Sequence of chain 1.B:
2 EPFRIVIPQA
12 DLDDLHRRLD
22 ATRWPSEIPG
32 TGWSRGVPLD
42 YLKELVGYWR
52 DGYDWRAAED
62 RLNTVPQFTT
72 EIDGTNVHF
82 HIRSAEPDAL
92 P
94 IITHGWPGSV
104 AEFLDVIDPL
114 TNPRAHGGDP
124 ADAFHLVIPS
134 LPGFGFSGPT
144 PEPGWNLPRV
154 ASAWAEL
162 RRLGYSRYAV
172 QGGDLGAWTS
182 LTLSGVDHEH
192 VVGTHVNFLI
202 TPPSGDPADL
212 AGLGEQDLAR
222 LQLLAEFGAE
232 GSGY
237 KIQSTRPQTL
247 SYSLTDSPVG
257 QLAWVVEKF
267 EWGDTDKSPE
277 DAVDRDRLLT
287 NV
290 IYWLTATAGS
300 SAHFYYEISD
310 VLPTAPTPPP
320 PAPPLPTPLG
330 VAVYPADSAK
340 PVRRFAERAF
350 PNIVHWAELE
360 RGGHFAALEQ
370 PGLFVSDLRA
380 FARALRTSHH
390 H

Binding-site contacts:
Ligand atom C04 contacts residue MSE236 of chain 1.B at 4.0 Å.
Ligand atom C contacts residue TRP179 of chain 1.B at 3.6 Å (hydrophobic).
Ligand atom O01 contacts residue TYR235 of chain 1.B at 4.2 Å.
Ligand atom C08 contacts residue MSE236 of chain 1.B at 3.6 Å.
Ligand atom C04 contacts residue TYR235 of chain 1.B at 3.8 Å (hydrophobic).
Ligand atom C04 contacts residue ASP175 of chain 1.B at 4.0 Å.
Ligand atom C02 contacts residue TYR235 of chain 1.B at 3.4 Å (hydrophobic).
Ligand atom C02 contacts residue TRP268 of chain 1.B at 4.0 Å (hydrophobic).
Ligand atom C07 contacts residue PHE199 of chain 1.B at 4.0 Å (hydrophobic).
Ligand atom C03 contacts residue PHE228 of chain 1.B at 3.5 Å (hydrophobic).
Ligand atom C04 contacts residue PHE199 of chain 1.B at 3.7 Å (hydrophobic).
Ligand atom O contacts residue ASP175 of chain 1.B at 2.7 Å (salt-bridge).
Ligand atom O01 contacts residue HIS363 of chain 1.B at 3.6 Å.
Ligand atom C05 contacts residue PHE228 of chain 1.B at 3.9 Å (hydrophobic).
Ligand atom C07 contacts residue PRO312 of chain 1.B at 3.8 Å (hydrophobic).
Ligand atom C06 contacts residue MSE236 of chain 1.B at 3.7 Å.
Ligand atom C03 contacts residue SER337 of chain 1.B at 3.5 Å.
Ligand atom O01 contacts residue TRP268 of chain 1.B at 3.2 Å.
Ligand atom C01 contacts residue PHE228 of chain 1.B at 3.7 Å (hydrophobic).
Ligand atom C01 contacts residue TYR235 of chain 1.B at 3.3 Å (hydrophobic).
Ligand atom O contacts residue TRP268 of chain 1.B at 3.2 Å.
Ligand atom C02 contacts residue HIS363 of chain 1.B at 4.0 Å.
Ligand atom C06 contacts residue PHE199 of chain 1.B at 4.0 Å (hydrophobic).
Ligand atom C contacts residue MSE236 of chain 1.B at 3.9 Å.
Ligand atom C06 contacts residue ASP175 of chain 1.B at 4.2 Å.
Ligand atom C02 contacts residue ASP175 of chain 1.B at 3.1 Å.
Ligand atom C03 contacts residue PHE199 of chain 1.B at 3.8 Å (hydrophobic).
Ligand atom C01 contacts residue TRP268 of chain 1.B at 3.6 Å (hydrophobic).
Ligand atom C07 contacts residue ILE201 of chain 1.B at 3.4 Å (hydrophobic).
Ligand atom C02 contacts residue PHE199 of chain 1.B at 4.0 Å (hydrophobic).
Ligand atom C01 contacts residue SER337 of chain 1.B at 3.5 Å.
Ligand atom C contacts residue PRO312 of chain 1.B at 3.5 Å (hydrophobic).
Ligand atom C08 contacts residue TRP179 of chain 1.B at 3.6 Å (hydrophobic).
Ligand atom C07 contacts residue PHE228 of chain 1.B at 3.9 Å (hydrophobic).
Ligand atom C05 contacts residue PHE199 of chain 1.B at 3.5 Å (hydrophobic).
Ligand atom C contacts residue ILE201 of chain 1.B at 3.4 Å (hydrophobic).
Ligand atom C07 contacts residue MSE236 of chain 1.B at 4.2 Å.
Ligand atom C03 contacts residue TYR235 of chain 1.B at 4.2 Å (hydrophobic).
Ligand atom O contacts residue TYR235 of chain 1.B at 2.7 Å (h-bond).
Ligand atom O01 contacts residue SER337 of chain 1.B at 2.5 Å (h-bond).

A protein and the small-molecule ligand that binds it are described below.
Small molecule (SMILES): O[C@@H]1Cc2ccccc2[C@H]1O